Binding-site contacts:
Ligand atom N2 contacts residue ASN20 of chain 1.C at 3.2 Å (h-bond).
Ligand atom C5 contacts residue ALA19 of chain 1.C at 4.3 Å (hydrophobic).
Ligand atom O5 contacts residue ALA19 of chain 1.C at 3.5 Å.
Ligand atom O5 contacts residue TRP23 of chain 1.C at 3.8 Å.
Ligand atom O7 contacts residue ASN20 of chain 1.C at 3.6 Å (h-bond).
Ligand atom O6 contacts residue ALA19 of chain 1.C at 3.7 Å.
Ligand atom C3 contacts residue ASN20 of chain 1.C at 3.9 Å.
Ligand atom C7 contacts residue SER22 of chain 1.C at 4.1 Å.
Ligand atom C6 contacts residue TRP23 of chain 1.C at 4.0 Å (hydrophobic).
Ligand atom C2 contacts residue ASN20 of chain 1.C at 2.5 Å.
Ligand atom N2 contacts residue SER22 of chain 1.C at 4.1 Å.
Ligand atom C5 contacts residue ASN20 of chain 1.C at 3.7 Å.
Ligand atom C4 contacts residue ASN20 of chain 1.C at 4.2 Å.
Ligand atom C8 contacts residue SER22 of chain 1.C at 3.6 Å.
Ligand atom C1 contacts residue TRP23 of chain 1.C at 3.8 Å (hydrophobic).
Ligand atom C6 contacts residue ALA19 of chain 1.C at 4.0 Å (hydrophobic).
Ligand atom C1 contacts residue ALA19 of chain 1.C at 4.3 Å (hydrophobic).
Ligand atom C5 contacts residue TRP23 of chain 1.C at 3.9 Å (hydrophobic).
Ligand atom O5 contacts residue ASN20 of chain 1.C at 2.4 Å (h-bond).
Ligand atom C7 contacts residue ASN20 of chain 1.C at 3.6 Å.
Ligand atom C1 contacts residue ASN20 of chain 1.C at 1.5 Å.

A small-molecule ligand and the protein it binds are described below.
Small molecule (SMILES): CC(=O)N[C@@H]1[C@@H](O)[C@H](O)[C@@H](CO)O[C@H]1O

Sequence of chain 1.C:
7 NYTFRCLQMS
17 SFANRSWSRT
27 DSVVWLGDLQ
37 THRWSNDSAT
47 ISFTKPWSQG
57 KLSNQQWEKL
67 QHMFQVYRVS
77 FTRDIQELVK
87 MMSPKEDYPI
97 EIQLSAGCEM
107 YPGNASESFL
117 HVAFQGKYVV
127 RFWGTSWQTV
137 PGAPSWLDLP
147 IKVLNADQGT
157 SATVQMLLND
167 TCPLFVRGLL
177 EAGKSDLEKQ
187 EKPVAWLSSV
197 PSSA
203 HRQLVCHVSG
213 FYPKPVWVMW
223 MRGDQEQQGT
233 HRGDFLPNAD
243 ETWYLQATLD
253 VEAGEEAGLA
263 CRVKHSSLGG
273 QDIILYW